Sequence of chain 2.A:
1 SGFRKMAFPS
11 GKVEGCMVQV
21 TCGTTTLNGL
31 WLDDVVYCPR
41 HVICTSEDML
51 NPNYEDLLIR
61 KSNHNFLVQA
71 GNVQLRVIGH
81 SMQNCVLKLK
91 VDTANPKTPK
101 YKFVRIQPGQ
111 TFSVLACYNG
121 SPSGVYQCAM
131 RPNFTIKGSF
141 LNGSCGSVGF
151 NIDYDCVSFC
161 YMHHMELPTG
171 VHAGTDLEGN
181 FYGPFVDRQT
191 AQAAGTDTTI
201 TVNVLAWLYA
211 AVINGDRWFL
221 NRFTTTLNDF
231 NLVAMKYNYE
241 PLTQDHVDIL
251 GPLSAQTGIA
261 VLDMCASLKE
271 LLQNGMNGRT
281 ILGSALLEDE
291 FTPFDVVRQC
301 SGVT

This small molecule binds to this protein.
Small molecule (SMILES): O=C(Cc1cncc2ccccc12)N(CCC1CCCCC1)Cc1cccs1

Sequence of chain 1.A:
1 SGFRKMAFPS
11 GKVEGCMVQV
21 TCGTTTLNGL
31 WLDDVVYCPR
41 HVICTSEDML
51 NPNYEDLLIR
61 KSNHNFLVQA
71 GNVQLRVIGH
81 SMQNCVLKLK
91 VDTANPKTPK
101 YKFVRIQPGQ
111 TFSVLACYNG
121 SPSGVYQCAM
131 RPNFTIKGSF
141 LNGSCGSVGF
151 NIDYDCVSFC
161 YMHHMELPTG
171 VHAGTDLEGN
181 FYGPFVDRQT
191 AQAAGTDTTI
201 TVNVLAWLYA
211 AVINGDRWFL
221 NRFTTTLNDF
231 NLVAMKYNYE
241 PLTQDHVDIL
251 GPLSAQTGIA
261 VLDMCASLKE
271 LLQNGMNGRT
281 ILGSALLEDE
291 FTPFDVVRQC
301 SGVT

Binding-site contacts:
Ligand atom N contacts residue GLU166 of chain 2.A at 3.7 Å.
Ligand atom C4 contacts residue GLU166 of chain 2.A at 3.6 Å.
Ligand atom S contacts residue ARG188 of chain 2.A at 3.3 Å (salt-bridge).
Ligand atom C4 contacts residue PHE140 of chain 2.A at 3.1 Å (hydrophobic).
Ligand atom C22 contacts residue ASP187 of chain 2.A at 3.6 Å.
Ligand atom C6 contacts residue GLU166 of chain 2.A at 3.5 Å.
Ligand atom O contacts residue GLU166 of chain 2.A at 3.1 Å (salt-bridge).
Ligand atom C6 contacts residue ASN142 of chain 2.A at 3.5 Å.
Ligand atom S contacts residue GLN189 of chain 2.A at 3.2 Å (h-bond).
Ligand atom N contacts residue HIS163 of chain 2.A at 2.9 Å (h-bond).
Ligand atom C15 contacts residue SER46 of chain 2.A at 3.8 Å.
Ligand atom C22 contacts residue MET165 of chain 2.A at 3.4 Å (hydrophobic).
Ligand atom C23 contacts residue ASP187 of chain 2.A at 3.4 Å.
Ligand atom C22 contacts residue MET49 of chain 2.A at 3.5 Å (hydrophobic).
Ligand atom C23 contacts residue ARG188 of chain 2.A at 3.2 Å.
Ligand atom C18 contacts residue ASN142 of chain 2.A at 3.8 Å.
Ligand atom C21 contacts residue HIS164 of chain 2.A at 3.5 Å.
Ligand atom C6 contacts residue LEU141 of chain 2.A at 3.7 Å (hydrophobic).
Ligand atom C16 contacts residue THR25 of chain 2.A at 3.5 Å.
Ligand atom C3 contacts residue HIS163 of chain 2.A at 3.3 Å.
Ligand atom C8 contacts residue ASN142 of chain 2.A at 3.5 Å.
Ligand atom C19 contacts residue GLN189 of chain 2.A at 3.4 Å.
Ligand atom C9 contacts residue ASN142 of chain 2.A at 3.4 Å.
Ligand atom C23 contacts residue MET165 of chain 2.A at 3.2 Å (hydrophobic).
Ligand atom C16 contacts residue CYS44 of chain 2.A at 3.4 Å (hydrophobic).
Ligand atom C5 contacts residue LEU141 of chain 2.A at 3.7 Å (hydrophobic).
Ligand atom C7 contacts residue ASN142 of chain 2.A at 3.7 Å.
Ligand atom C14 contacts residue MET49 of chain 2.A at 3.6 Å (hydrophobic).
Ligand atom C15 contacts residue CYS44 of chain 2.A at 3.5 Å (hydrophobic).
Ligand atom C20 contacts residue MET49 of chain 2.A at 3.5 Å (hydrophobic).
Ligand atom N contacts residue SER144 of chain 2.A at 3.7 Å.
Ligand atom C1 contacts residue CYS145 of chain 2.A at 3.4 Å (hydrophobic).
Ligand atom S contacts residue MET49 of chain 2.A at 3.6 Å.
Ligand atom O contacts residue MET165 of chain 2.A at 3.6 Å.
Ligand atom C15 contacts residue MET49 of chain 2.A at 3.8 Å (hydrophobic).
Ligand atom N contacts residue PHE140 of chain 2.A at 3.7 Å.
Ligand atom C23 contacts residue MET49 of chain 2.A at 3.5 Å (hydrophobic).
Ligand atom C15 contacts residue THR45 of chain 2.A at 3.5 Å.
Ligand atom C21 contacts residue MET49 of chain 2.A at 3.4 Å (hydrophobic).
Ligand atom C4 contacts residue LEU141 of chain 2.A at 3.6 Å (hydrophobic).